Sequence of chain 2.C:
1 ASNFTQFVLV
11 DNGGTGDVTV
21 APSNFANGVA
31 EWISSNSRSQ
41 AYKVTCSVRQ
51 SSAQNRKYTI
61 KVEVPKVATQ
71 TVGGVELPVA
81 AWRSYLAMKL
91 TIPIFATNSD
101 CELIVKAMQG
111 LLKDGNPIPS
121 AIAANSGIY

Binding-site contacts:
Ligand atom P contacts residue LYS57 of chain 23.C at 3.1 Å.
Ligand atom OP1 contacts residue SER51 of chain 23.C at 2.7 Å (h-bond).
Ligand atom O3' contacts residue SER51 of chain 23.C at 3.3 Å (h-bond).
Ligand atom OP1 contacts residue LYS57 of chain 23.C at 2.9 Å.
Ligand atom OP2 contacts residue SER51 of chain 23.C at 3.3 Å (h-bond).
Ligand atom OP1 contacts residue ASN55 of chain 23.C at 3.0 Å (h-bond).
Ligand atom O5' contacts residue ARG49 of chain 23.C at 3.6 Å (salt-bridge).
Ligand atom N7 contacts residue TYR85 of chain 2.C at 3.8 Å.
Ligand atom N1 contacts residue THR59 of chain 2.C at 3.4 Å.
Ligand atom N6 contacts residue THR59 of chain 2.C at 2.7 Å (h-bond).
Ligand atom O4' contacts residue LYS61 of chain 2.C at 3.7 Å.
Ligand atom OP2 contacts residue LYS57 of chain 23.C at 3.5 Å (salt-bridge).
Ligand atom C5' contacts residue ARG49 of chain 23.C at 2.6 Å.
Ligand atom C6 contacts residue THR45 of chain 2.C at 3.4 Å.
Ligand atom O5' contacts residue LYS57 of chain 23.C at 2.8 Å (salt-bridge).
Ligand atom OP1 contacts residue LYS89 of chain 23.C at 3.5 Å (salt-bridge).
Ligand atom C6 contacts residue THR59 of chain 2.C at 3.5 Å.
Ligand atom C8 contacts residue LYS61 of chain 2.C at 3.6 Å.
Ligand atom OP2 contacts residue THR91 of chain 23.C at 3.7 Å.
Ligand atom C5' contacts residue LYS57 of chain 23.C at 3.8 Å.
Ligand atom OP2 contacts residue LYS57 of chain 23.C at 3.0 Å (salt-bridge).
Ligand atom O5' contacts residue LYS89 of chain 23.C at 3.2 Å (salt-bridge).
Ligand atom P contacts residue ARG49 of chain 23.C at 3.7 Å.
Ligand atom OP1 contacts residue SER52 of chain 23.C at 3.1 Å.
Ligand atom OP2 contacts residue LYS43 of chain 2.C at 2.7 Å (salt-bridge).
Ligand atom N7 contacts residue LYS61 of chain 2.C at 3.4 Å.
Ligand atom N6 contacts residue CYS46 of chain 2.C at 3.6 Å (h-bond).
Ligand atom P contacts residue SER51 of chain 23.C at 3.2 Å.
Ligand atom OP2 contacts residue TYR85 of chain 2.C at 2.6 Å (h-bond).
Ligand atom N9 contacts residue LYS61 of chain 2.C at 3.8 Å.
Ligand atom OP1 contacts residue ARG49 of chain 23.C at 2.6 Å (salt-bridge).
Ligand atom N7 contacts residue THR45 of chain 2.C at 2.7 Å (h-bond).
Ligand atom N6 contacts residue THR45 of chain 2.C at 2.8 Å (h-bond).
Ligand atom C2 contacts residue SER47 of chain 2.C at 3.2 Å.
Ligand atom C4' contacts residue ARG49 of chain 23.C at 3.6 Å.
Ligand atom OP2 contacts residue LYS89 of chain 23.C at 3.5 Å (salt-bridge).
Ligand atom O3' contacts residue ARG49 of chain 23.C at 3.6 Å (salt-bridge).
Ligand atom C5 contacts residue THR45 of chain 2.C at 3.4 Å.
Ligand atom OP1 contacts residue ASN55 of chain 23.C at 3.2 Å.
Ligand atom N1 contacts residue SER47 of chain 2.C at 2.7 Å (h-bond).

Sequence of chain 23.C:
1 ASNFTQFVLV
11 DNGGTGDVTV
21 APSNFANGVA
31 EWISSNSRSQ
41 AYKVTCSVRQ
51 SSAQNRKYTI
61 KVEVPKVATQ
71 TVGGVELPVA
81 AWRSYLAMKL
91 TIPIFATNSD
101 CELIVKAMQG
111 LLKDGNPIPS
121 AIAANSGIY

The small molecule below binds the protein below.
Small molecule (SMILES): Nc1ccn([C@@H]2O[C@H](CO[P](=O)(O)O[C@H]3[C@@H](O)[C@H](n4cnc5c(N)ncnc54)O[C@@H]3CO[P](=O)(O)O[C@H]3[C@@H](O)[C@H](n4cnc5c(=O)nc(N)[nH]c54)O[C@@H]3CO[P](=O)(O)O[C@H]3[C@@H](O)[C@H](n4cnc5c(N)ncnc54)O[C@@H]3CO[P](=O)(O)O[C@H]3[C@@H](O)[C@H](n4cnc5c(N)ncnc54)O[C@@H]3CO[P](=O)(O)O[C@H]3[C@@H](O)[C@H](n4ccc(=O)[nH]c4=O)O[C@@H]3CO[P](=O)(O)O[C@H]3[C@@H](O)[C@H](n4ccc(N)nc4=O)O[C@@H]3CO[P](=O)(O)O[C@H]3[C@@H](O)[C@H](n4ccc(=O)[nH]c4=O)O[C@@H]3CO[P](=O)(O)O[C@H]3[C@@H](O)[C@H](n4cnc5c(=O)nc(N)[nH]c54)O[C@@H]3CO)[C@@H](O)[C@H]2O)c(=O)n1